Binding-site contacts:
Ligand atom C4A contacts residue LEU234 of chain 1.A at 3.8 Å (hydrophobic).
Ligand atom O8B contacts residue TYR188 of chain 1.A at 3.8 Å.
Ligand atom C13 contacts residue LYS101 of chain 1.A at 3.5 Å.
Ligand atom C1A contacts residue LEU100 of chain 1.A at 3.7 Å (hydrophobic).
Ligand atom O1B contacts residue TYR181 of chain 1.A at 3.9 Å.
Ligand atom N8B contacts residue VAL106 of chain 1.A at 3.2 Å.
Ligand atom BR2 contacts residue LYS103 of chain 1.A at 3.8 Å.
Ligand atom N8B contacts residue TYR188 of chain 1.A at 2.8 Å (h-bond).
Ligand atom C2 contacts residue TYR181 of chain 1.A at 3.0 Å (hydrophobic).
Ligand atom C6 contacts residue LEU100 of chain 1.A at 3.9 Å (hydrophobic).
Ligand atom C4A contacts residue TYR188 of chain 1.A at 3.3 Å (hydrophobic).
Ligand atom C11 contacts residue TYR318 of chain 1.A at 3.7 Å (hydrophobic).
Ligand atom C8A contacts residue TYR188 of chain 1.A at 3.5 Å (hydrophobic).
Ligand atom C3 contacts residue TYR181 of chain 1.A at 3.1 Å (hydrophobic).
Ligand atom C6 contacts residue TYR181 of chain 1.A at 3.9 Å (hydrophobic).
Ligand atom C13 contacts residue TYR318 of chain 1.A at 3.6 Å (hydrophobic).
Ligand atom C3 contacts residue TRP229 of chain 1.A at 3.2 Å (hydrophobic).
Ligand atom C12 contacts residue HIS235 of chain 1.A at 3.7 Å.
Ligand atom C11 contacts residue HIS235 of chain 1.A at 3.8 Å.
Ligand atom O8B contacts residue VAL179 of chain 1.A at 3.4 Å (h-bond).
Ligand atom C4 contacts residue TRP229 of chain 1.A at 3.7 Å (hydrophobic).
Ligand atom C1B contacts residue TYR181 of chain 1.A at 3.5 Å (hydrophobic).
Ligand atom C1A contacts residue TYR181 of chain 1.A at 3.6 Å (hydrophobic).
Ligand atom BR1 contacts residue TYR188 of chain 1.A at 3.7 Å.
Ligand atom O1B contacts residue VAL179 of chain 1.A at 3.6 Å.
Ligand atom O8B contacts residue GLY190 of chain 1.A at 3.6 Å.
Ligand atom C1B contacts residue LEU100 of chain 1.A at 3.6 Å (hydrophobic).
Ligand atom BR2 contacts residue VAL179 of chain 1.A at 3.8 Å.
Ligand atom C4A contacts residue TRP229 of chain 1.A at 3.0 Å (hydrophobic).
Ligand atom O1B contacts residue LEU100 of chain 1.A at 3.9 Å.
Ligand atom C8A contacts residue VAL106 of chain 1.A at 3.9 Å (hydrophobic).
Ligand atom C2 contacts residue TRP229 of chain 1.A at 3.7 Å (hydrophobic).
Ligand atom BR1 contacts residue VAL106 of chain 1.A at 3.6 Å.
Ligand atom C12 contacts residue TYR318 of chain 1.A at 3.0 Å (hydrophobic).
Ligand atom N8B contacts residue VAL189 of chain 1.A at 3.2 Å.
Ligand atom C4 contacts residue TYR181 of chain 1.A at 3.6 Å (hydrophobic).
Ligand atom N8B contacts residue GLY190 of chain 1.A at 3.3 Å (h-bond).
Ligand atom C5 contacts residue TYR188 of chain 1.A at 3.7 Å (hydrophobic).
Ligand atom C1 contacts residue TYR181 of chain 1.A at 3.4 Å (hydrophobic).
Ligand atom C1 contacts residue LEU100 of chain 1.A at 3.6 Å (hydrophobic).

Sequence of chain 1.A:
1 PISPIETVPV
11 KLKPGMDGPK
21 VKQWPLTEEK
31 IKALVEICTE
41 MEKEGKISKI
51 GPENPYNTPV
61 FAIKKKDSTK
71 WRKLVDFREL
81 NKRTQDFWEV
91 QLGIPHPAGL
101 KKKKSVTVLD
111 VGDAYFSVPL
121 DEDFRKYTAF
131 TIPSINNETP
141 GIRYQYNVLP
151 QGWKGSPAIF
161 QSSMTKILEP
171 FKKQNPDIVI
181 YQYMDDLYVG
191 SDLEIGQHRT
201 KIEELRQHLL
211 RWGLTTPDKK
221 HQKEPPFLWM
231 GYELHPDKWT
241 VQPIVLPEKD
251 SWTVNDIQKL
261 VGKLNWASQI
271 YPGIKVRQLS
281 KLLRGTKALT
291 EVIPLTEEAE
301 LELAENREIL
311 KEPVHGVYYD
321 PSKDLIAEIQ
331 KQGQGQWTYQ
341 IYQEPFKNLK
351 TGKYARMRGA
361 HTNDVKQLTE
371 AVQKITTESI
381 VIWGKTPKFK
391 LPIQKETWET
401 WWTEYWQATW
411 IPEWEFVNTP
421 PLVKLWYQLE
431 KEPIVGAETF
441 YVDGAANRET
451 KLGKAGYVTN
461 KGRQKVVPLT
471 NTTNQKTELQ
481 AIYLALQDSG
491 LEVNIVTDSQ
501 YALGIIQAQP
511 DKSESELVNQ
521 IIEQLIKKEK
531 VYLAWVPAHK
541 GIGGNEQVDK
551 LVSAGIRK

The protein below binds the small molecule below.
Small molecule (SMILES): CC(=O)c1ccc(C)cc1N[C@H](C(N)=O)c1c(Br)cccc1Br

Sequence of chain 1.B:
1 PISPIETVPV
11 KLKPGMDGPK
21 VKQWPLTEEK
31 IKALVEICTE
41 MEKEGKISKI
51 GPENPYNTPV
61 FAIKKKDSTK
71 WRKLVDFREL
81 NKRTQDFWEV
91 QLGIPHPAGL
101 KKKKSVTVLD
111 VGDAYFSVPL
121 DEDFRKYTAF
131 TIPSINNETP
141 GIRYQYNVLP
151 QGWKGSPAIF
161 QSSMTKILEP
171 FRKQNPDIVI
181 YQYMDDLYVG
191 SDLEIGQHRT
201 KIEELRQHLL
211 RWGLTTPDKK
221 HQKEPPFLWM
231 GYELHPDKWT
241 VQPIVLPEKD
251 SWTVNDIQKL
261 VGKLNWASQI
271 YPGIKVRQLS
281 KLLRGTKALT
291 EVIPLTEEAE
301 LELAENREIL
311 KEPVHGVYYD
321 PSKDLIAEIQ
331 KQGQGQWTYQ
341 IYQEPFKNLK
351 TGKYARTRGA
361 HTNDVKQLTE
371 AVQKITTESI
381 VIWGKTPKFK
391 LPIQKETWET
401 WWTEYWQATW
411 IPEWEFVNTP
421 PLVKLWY